Binding-site contacts:
Ligand atom C8 contacts residue GLY199 of chain 1.B at 4.5 Å.
Ligand atom C8 contacts residue ASN234 of chain 1.B at 4.3 Å.
Ligand atom O5 contacts residue ASN234 of chain 1.B at 2.4 Å (h-bond).
Ligand atom C1 contacts residue ASN234 of chain 1.B at 1.4 Å.
Ligand atom C4 contacts residue ASN234 of chain 1.B at 4.2 Å.
Ligand atom C7 contacts residue ASN234 of chain 1.B at 4.0 Å.
Ligand atom C8 contacts residue GLY232 of chain 1.B at 4.4 Å.
Ligand atom N2 contacts residue ASN234 of chain 1.B at 2.9 Å (h-bond).
Ligand atom C2 contacts residue ASN234 of chain 1.B at 2.5 Å.
Ligand atom C5 contacts residue ASN234 of chain 1.B at 3.7 Å.
Ligand atom C8 contacts residue ILE233 of chain 1.B at 4.1 Å (hydrophobic).
Ligand atom C3 contacts residue ASN234 of chain 1.B at 3.8 Å.

Sequence of chain 1.B:
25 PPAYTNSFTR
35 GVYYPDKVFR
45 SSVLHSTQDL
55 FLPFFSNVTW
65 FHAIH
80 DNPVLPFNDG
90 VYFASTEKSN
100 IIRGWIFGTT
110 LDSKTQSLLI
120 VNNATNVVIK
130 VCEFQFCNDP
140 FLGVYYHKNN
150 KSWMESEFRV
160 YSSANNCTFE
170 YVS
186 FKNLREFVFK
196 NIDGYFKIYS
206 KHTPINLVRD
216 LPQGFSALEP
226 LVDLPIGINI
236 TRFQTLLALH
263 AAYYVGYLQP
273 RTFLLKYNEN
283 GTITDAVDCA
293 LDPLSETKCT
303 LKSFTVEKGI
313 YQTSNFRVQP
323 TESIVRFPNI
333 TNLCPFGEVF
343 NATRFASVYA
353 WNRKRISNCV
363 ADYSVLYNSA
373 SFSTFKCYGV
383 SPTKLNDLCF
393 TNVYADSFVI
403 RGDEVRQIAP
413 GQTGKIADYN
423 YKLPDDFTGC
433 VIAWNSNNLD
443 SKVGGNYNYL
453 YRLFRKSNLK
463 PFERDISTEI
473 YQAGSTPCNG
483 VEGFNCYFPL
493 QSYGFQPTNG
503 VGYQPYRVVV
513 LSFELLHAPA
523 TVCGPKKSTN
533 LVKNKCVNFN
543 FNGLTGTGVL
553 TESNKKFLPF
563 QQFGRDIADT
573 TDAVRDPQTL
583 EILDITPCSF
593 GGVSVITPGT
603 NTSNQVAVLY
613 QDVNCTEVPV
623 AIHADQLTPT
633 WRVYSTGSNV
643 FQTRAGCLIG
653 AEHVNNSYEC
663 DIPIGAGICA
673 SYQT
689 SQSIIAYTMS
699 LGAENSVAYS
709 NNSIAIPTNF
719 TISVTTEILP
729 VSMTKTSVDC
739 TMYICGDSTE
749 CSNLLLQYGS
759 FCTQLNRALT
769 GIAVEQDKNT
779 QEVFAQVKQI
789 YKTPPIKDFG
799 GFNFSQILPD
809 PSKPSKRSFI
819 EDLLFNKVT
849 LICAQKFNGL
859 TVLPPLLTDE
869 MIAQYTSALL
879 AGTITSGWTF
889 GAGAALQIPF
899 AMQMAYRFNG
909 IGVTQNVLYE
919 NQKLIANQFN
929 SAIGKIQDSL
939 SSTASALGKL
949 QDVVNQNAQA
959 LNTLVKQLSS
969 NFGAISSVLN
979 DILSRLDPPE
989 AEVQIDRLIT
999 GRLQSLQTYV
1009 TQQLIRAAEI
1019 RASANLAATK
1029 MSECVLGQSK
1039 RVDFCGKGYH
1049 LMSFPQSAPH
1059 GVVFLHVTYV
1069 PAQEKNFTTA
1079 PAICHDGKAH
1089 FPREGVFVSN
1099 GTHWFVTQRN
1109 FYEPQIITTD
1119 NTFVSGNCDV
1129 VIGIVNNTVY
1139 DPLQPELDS

The protein below binds the small molecule below.
Small molecule (SMILES): CC(=O)N[C@@H]1[C@@H](O)[C@H](O)[C@@H](CO)O[C@H]1O